Binding-site contacts:
Ligand atom C1 contacts residue ASN307 of chain 1.A at 4.3 Å.
Ligand atom C1 contacts residue THR183 of chain 1.A at 4.4 Å.
Ligand atom C3 contacts residue ASN181 of chain 1.A at 3.8 Å.
Ligand atom O5 contacts residue THR183 of chain 1.A at 4.0 Å.
Ligand atom O6 contacts residue TYR200 of chain 1.A at 3.9 Å.
Ligand atom C2 contacts residue ASN181 of chain 1.A at 2.5 Å.
Ligand atom O5 contacts residue GLU202 of chain 1.A at 3.6 Å.
Ligand atom C7 contacts residue ASN181 of chain 1.A at 3.3 Å.
Ligand atom C8 contacts residue VAL309 of chain 1.A at 4.1 Å (hydrophobic).
Ligand atom C8 contacts residue GLU179 of chain 1.A at 4.2 Å.
Ligand atom C4 contacts residue ASN181 of chain 1.A at 4.2 Å.
Ligand atom O6 contacts residue GLU202 of chain 1.A at 3.0 Å (salt-bridge).
Ligand atom C5 contacts residue THR183 of chain 1.A at 4.1 Å.
Ligand atom C6 contacts residue TYR200 of chain 1.A at 4.2 Å (hydrophobic).
Ligand atom C1 contacts residue ASN181 of chain 1.A at 1.4 Å.
Ligand atom C6 contacts residue THR183 of chain 1.A at 4.2 Å.
Ligand atom C8 contacts residue ASN181 of chain 1.A at 4.5 Å.
Ligand atom O5 contacts residue ASN181 of chain 1.A at 2.3 Å (h-bond).
Ligand atom N2 contacts residue VAL309 of chain 1.A at 4.4 Å.
Ligand atom C6 contacts residue GLU202 of chain 1.A at 4.3 Å.
Ligand atom N2 contacts residue ASN181 of chain 1.A at 2.9 Å (h-bond).
Ligand atom C5 contacts residue ASN181 of chain 1.A at 3.6 Å.
Ligand atom O7 contacts residue ASN181 of chain 1.A at 3.3 Å (h-bond).

A protein and the small-molecule ligand that binds it are described below.
Small molecule (SMILES): CC(=O)N[C@@H]1[C@@H](O)[C@H](O)[C@@H](CO)O[C@H]1O

Sequence of chain 1.A:
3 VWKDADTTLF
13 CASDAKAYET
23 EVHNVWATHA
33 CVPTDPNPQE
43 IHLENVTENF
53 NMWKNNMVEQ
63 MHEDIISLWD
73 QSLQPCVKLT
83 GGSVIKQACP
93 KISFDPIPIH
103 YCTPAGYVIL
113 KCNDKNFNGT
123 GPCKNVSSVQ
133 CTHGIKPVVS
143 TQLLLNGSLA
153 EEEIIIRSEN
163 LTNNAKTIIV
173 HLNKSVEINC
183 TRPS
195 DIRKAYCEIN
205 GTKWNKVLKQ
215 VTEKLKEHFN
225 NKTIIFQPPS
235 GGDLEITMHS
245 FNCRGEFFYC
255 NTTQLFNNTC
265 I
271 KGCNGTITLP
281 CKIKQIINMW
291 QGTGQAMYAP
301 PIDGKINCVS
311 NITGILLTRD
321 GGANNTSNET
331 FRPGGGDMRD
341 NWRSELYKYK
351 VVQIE